Binding-site contacts:
Ligand atom O9 contacts residue SER63 of chain 1.B at 2.2 Å (h-bond).
Ligand atom N16 contacts residue SER317 of chain 1.B at 3.7 Å.
Ligand atom C15 contacts residue TYR220 of chain 1.B at 3.6 Å (hydrophobic).
Ligand atom O9 contacts residue SER317 of chain 1.B at 2.8 Å (h-bond).
Ligand atom N18 contacts residue SER210 of chain 1.B at 3.9 Å.
Ligand atom N10 contacts residue SER317 of chain 1.B at 3.0 Å (h-bond).
Ligand atom C17 contacts residue GLY319 of chain 1.B at 3.4 Å.
Ligand atom S16 contacts residue TYR220 of chain 1.B at 3.6 Å.
Ligand atom C17 contacts residue THR318 of chain 1.B at 3.8 Å.
Ligand atom C11 contacts residue ASN151 of chain 1.B at 3.8 Å.
Ligand atom C2 contacts residue TYR149 of chain 1.B at 3.9 Å (hydrophobic).
Ligand atom S1 contacts residue ASN151 of chain 1.B at 3.9 Å.
Ligand atom C7 contacts residue SER63 of chain 1.B at 2.4 Å.
Ligand atom C8 contacts residue SER63 of chain 1.B at 1.4 Å.
Ligand atom C6 contacts residue ASN151 of chain 1.B at 3.7 Å.
Ligand atom C13 contacts residue SER317 of chain 1.B at 3.4 Å.
Ligand atom C11 contacts residue SER317 of chain 1.B at 3.6 Å.
Ligand atom O4A contacts residue SER317 of chain 1.B at 3.7 Å.
Ligand atom O2A contacts residue THR318 of chain 1.B at 3.8 Å.
Ligand atom O12 contacts residue ASN151 of chain 1.B at 2.6 Å (h-bond).
Ligand atom N5 contacts residue TYR149 of chain 1.B at 3.6 Å.
Ligand atom C3 contacts residue TYR149 of chain 1.B at 3.9 Å (hydrophobic).
Ligand atom C8 contacts residue GLY62 of chain 1.B at 4.0 Å.
Ligand atom S16 contacts residue SER210 of chain 1.B at 3.7 Å.
Ligand atom C14 contacts residue SER317 of chain 1.B at 3.8 Å.
Ligand atom C14 contacts residue THR318 of chain 1.B at 3.8 Å.
Ligand atom O9 contacts residue GLY62 of chain 1.B at 3.8 Å.
Ligand atom C7 contacts residue SER317 of chain 1.B at 3.9 Å.
Ligand atom O9 contacts residue GLY316 of chain 1.B at 3.4 Å.
Ligand atom N5 contacts residue SER63 of chain 1.B at 2.9 Å (h-bond).
Ligand atom N19 contacts residue GLY319 of chain 1.B at 3.3 Å (h-bond).
Ligand atom O2B contacts residue SER317 of chain 1.B at 3.6 Å.
Ligand atom N18 contacts residue GLY319 of chain 1.B at 3.1 Å (h-bond).
Ligand atom C6 contacts residue SER63 of chain 1.B at 2.8 Å.
Ligand atom N10 contacts residue SER63 of chain 1.B at 3.7 Å.
Ligand atom C2 contacts residue LEU118 of chain 1.B at 3.6 Å (hydrophobic).
Ligand atom C6 contacts residue TYR149 of chain 1.B at 3.7 Å (hydrophobic).
Ligand atom N19 contacts residue THR318 of chain 1.B at 3.5 Å.
Ligand atom C8 contacts residue SER317 of chain 1.B at 3.7 Å.
Ligand atom C7 contacts residue ASN151 of chain 1.B at 3.6 Å.

Sequence of chain 1.B:
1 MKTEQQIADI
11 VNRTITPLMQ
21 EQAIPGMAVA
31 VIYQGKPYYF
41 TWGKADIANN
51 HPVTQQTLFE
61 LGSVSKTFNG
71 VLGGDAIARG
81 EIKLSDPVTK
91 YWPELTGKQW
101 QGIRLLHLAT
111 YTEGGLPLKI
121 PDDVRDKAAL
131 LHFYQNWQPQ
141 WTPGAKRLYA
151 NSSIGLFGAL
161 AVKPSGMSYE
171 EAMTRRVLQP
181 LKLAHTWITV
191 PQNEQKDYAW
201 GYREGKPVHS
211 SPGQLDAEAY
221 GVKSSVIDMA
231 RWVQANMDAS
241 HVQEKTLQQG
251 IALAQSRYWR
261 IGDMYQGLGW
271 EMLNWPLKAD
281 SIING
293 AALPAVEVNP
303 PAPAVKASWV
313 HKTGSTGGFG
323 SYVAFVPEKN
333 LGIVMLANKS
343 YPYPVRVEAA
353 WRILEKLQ

A protein and the small-molecule ligand that binds it are described below.
Small molecule (SMILES): C=C1CS[C@H]([C@@H](C=O)NC(=O)/C(=N\OC(C)(C)C(=O)O)c2csc(N)n2)N=C1C(=O)O